The small molecule below binds the protein below.
Small molecule (SMILES): CC(=O)N[C@@H]1[C@@H](O)[C@H](O)[C@@H](CO)O[C@H]1O

Sequence of chain 1.A:
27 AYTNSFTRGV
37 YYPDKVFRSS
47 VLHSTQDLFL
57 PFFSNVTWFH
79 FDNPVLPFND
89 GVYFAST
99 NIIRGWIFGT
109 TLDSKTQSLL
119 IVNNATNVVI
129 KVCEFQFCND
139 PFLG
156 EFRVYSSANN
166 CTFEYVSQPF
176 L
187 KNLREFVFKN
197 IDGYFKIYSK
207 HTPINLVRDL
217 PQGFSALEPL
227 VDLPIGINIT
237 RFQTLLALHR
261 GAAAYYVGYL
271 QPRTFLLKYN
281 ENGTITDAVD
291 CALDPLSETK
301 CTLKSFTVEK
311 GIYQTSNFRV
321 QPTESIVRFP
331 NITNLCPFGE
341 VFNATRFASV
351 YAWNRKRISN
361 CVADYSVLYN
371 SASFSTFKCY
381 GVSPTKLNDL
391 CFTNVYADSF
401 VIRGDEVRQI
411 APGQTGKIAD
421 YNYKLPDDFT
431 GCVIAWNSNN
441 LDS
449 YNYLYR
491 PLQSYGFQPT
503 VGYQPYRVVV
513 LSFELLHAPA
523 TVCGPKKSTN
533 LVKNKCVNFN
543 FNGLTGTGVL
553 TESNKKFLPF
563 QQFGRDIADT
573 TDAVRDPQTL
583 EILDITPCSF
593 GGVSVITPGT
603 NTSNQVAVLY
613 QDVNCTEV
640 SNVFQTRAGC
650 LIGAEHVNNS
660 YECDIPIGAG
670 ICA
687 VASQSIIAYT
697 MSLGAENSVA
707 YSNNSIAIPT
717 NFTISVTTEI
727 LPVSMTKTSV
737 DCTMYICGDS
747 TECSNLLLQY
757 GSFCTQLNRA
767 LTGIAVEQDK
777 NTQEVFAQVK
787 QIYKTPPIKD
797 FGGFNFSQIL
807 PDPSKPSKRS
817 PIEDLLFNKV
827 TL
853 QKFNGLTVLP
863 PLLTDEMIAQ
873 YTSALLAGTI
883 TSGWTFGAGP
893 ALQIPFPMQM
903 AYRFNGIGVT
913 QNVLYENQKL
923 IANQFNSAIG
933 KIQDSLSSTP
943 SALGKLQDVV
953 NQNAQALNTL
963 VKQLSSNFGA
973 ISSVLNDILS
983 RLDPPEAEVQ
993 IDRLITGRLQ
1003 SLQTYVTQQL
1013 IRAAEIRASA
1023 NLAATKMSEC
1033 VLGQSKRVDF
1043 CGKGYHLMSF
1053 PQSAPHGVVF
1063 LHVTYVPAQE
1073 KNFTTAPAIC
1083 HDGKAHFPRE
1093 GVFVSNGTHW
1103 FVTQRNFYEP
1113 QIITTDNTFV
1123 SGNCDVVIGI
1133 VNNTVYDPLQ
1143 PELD

Binding-site contacts:
Ligand atom C4 contacts residue ASN657 of chain 1.A at 4.3 Å.
Ligand atom C2 contacts residue ASN657 of chain 1.A at 2.8 Å.
Ligand atom C5 contacts residue ASN657 of chain 1.A at 3.5 Å.
Ligand atom C1 contacts residue ASN657 of chain 1.A at 1.5 Å.
Ligand atom N2 contacts residue ASN657 of chain 1.A at 3.2 Å.
Ligand atom C8 contacts residue HIS655 of chain 1.A at 3.8 Å.
Ligand atom C8 contacts residue ASN657 of chain 1.A at 4.0 Å.
Ligand atom O5 contacts residue ASN657 of chain 1.A at 2.4 Å (h-bond).
Ligand atom C7 contacts residue ASN657 of chain 1.A at 3.8 Å.
Ligand atom C3 contacts residue ASN657 of chain 1.A at 4.0 Å.